A small-molecule ligand and the protein it binds are described below.
Small molecule (SMILES): CC(=O)N[C@@H]1[C@@H](O)[C@H](O)[C@@H](CO)O[C@H]1O

Sequence of chain 1.A:
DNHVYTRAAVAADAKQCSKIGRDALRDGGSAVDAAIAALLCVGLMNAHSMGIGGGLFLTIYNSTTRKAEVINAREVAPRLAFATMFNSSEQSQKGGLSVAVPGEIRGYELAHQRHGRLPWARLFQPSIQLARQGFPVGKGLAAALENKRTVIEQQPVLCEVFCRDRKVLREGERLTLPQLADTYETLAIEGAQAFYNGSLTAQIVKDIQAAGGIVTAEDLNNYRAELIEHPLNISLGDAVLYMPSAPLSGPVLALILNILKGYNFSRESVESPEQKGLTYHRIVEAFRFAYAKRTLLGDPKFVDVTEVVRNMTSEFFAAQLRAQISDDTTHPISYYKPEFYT

Binding-site contacts:
Ligand atom O7 contacts residue THR207 of chain 1.A at 3.8 Å.
Ligand atom O6 contacts residue ASN227 of chain 1.A at 4.3 Å.
Ligand atom O7 contacts residue ASN203 of chain 1.A at 3.0 Å (h-bond).
Ligand atom C1 contacts residue ASN227 of chain 1.A at 4.2 Å.
Ligand atom C1 contacts residue ASN203 of chain 1.A at 1.4 Å.
Ligand atom C4 contacts residue ASN227 of chain 1.A at 3.8 Å.
Ligand atom C7 contacts residue ASN227 of chain 1.A at 4.2 Å.
Ligand atom C4 contacts residue ASN203 of chain 1.A at 3.8 Å.
Ligand atom C8 contacts residue ASN203 of chain 1.A at 4.2 Å.
Ligand atom O5 contacts residue ASN227 of chain 1.A at 4.2 Å.
Ligand atom C3 contacts residue ASN227 of chain 1.A at 4.1 Å.
Ligand atom C5 contacts residue ASN203 of chain 1.A at 3.6 Å.
Ligand atom C2 contacts residue ASN203 of chain 1.A at 2.1 Å.
Ligand atom C8 contacts residue GLY204 of chain 1.A at 3.9 Å.
Ligand atom C2 contacts residue ASN227 of chain 1.A at 3.6 Å.
Ligand atom C3 contacts residue ASN203 of chain 1.A at 3.5 Å.
Ligand atom O7 contacts residue TYR202 of chain 1.A at 4.5 Å.
Ligand atom O5 contacts residue ASN203 of chain 1.A at 2.4 Å (h-bond).
Ligand atom C7 contacts residue GLY204 of chain 1.A at 4.1 Å.
Ligand atom C7 contacts residue ASN203 of chain 1.A at 3.0 Å.
Ligand atom C6 contacts residue ASN203 of chain 1.A at 4.4 Å.
Ligand atom O7 contacts residue GLY204 of chain 1.A at 4.3 Å.
Ligand atom O7 contacts residue ASN227 of chain 1.A at 3.1 Å (h-bond).
Ligand atom O3 contacts residue ASN227 of chain 1.A at 4.2 Å.
Ligand atom N2 contacts residue ASN203 of chain 1.A at 2.6 Å (h-bond).